Binding-site contacts:
Ligand atom C8 contacts residue HEM1 of chain 1.B at 3.6 Å.
Ligand atom N2 contacts residue TRP238 of chain 1.A at 3.2 Å (h-bond).
Ligand atom C3 contacts residue GLY237 of chain 1.A at 3.8 Å.
Ligand atom BR contacts residue GLY237 of chain 1.A at 3.7 Å.
Ligand atom C3 contacts residue PRO216 of chain 1.A at 4.1 Å (hydrophobic).
Ligand atom BR contacts residue HEM1 of chain 1.B at 3.7 Å.
Ligand atom C9 contacts residue HEM1 of chain 1.B at 3.9 Å.
Ligand atom O12 contacts residue HEM1 of chain 1.B at 3.3 Å.
Ligand atom C5 contacts residue HEM1 of chain 1.B at 3.5 Å.
Ligand atom N1 contacts residue PRO216 of chain 1.A at 3.7 Å.
Ligand atom N1 contacts residue TRP238 of chain 1.A at 2.7 Å (h-bond).
Ligand atom N2 contacts residue GLY237 of chain 1.A at 3.3 Å (h-bond).
Ligand atom C4 contacts residue ILE218 of chain 1.A at 4.2 Å (hydrophobic).
Ligand atom N10 contacts residue GLU243 of chain 1.A at 4.2 Å.
Ligand atom N2 contacts residue ASN236 of chain 1.A at 4.3 Å.
Ligand atom C8 contacts residue PRO216 of chain 1.A at 4.1 Å (hydrophobic).
Ligand atom N10 contacts residue TYR239 of chain 1.A at 4.0 Å.
Ligand atom O12 contacts residue MET240 of chain 1.A at 3.8 Å.
Ligand atom O11 contacts residue TYR239 of chain 1.A at 3.1 Å.
Ligand atom BR contacts residue PHE235 of chain 1.A at 3.2 Å.
Ligand atom N2 contacts residue PRO216 of chain 1.A at 3.7 Å.
Ligand atom N1 contacts residue HEM1 of chain 1.B at 3.4 Å.
Ligand atom BR contacts residue ASN236 of chain 1.A at 3.7 Å.
Ligand atom BR contacts residue PRO216 of chain 1.A at 4.0 Å.
Ligand atom C6 contacts residue HEM1 of chain 1.B at 3.3 Å.
Ligand atom O11 contacts residue HEM1 of chain 1.B at 3.6 Å.
Ligand atom N2 contacts residue HEM1 of chain 1.B at 3.3 Å.
Ligand atom C3 contacts residue HEM1 of chain 1.B at 3.7 Å.
Ligand atom C6 contacts residue GLU243 of chain 1.A at 3.9 Å.
Ligand atom O12 contacts residue TYR239 of chain 1.A at 3.9 Å.
Ligand atom O11 contacts residue TRP238 of chain 1.A at 3.1 Å (h-bond).
Ligand atom C4 contacts residue HEM1 of chain 1.B at 3.9 Å.
Ligand atom O11 contacts residue MET240 of chain 1.A at 3.0 Å (h-bond).
Ligand atom O12 contacts residue GLU243 of chain 1.A at 2.9 Å.
Ligand atom BR contacts residue ILE218 of chain 1.A at 4.0 Å.
Ligand atom C8 contacts residue TRP238 of chain 1.A at 3.8 Å (hydrophobic).
Ligand atom N10 contacts residue TRP238 of chain 1.A at 4.2 Å.
Ligand atom N10 contacts residue HEM1 of chain 1.B at 3.5 Å.
Ligand atom C7 contacts residue HEM1 of chain 1.B at 3.4 Å.
Ligand atom N10 contacts residue MET240 of chain 1.A at 3.8 Å.

Sequence of chain 1.A:
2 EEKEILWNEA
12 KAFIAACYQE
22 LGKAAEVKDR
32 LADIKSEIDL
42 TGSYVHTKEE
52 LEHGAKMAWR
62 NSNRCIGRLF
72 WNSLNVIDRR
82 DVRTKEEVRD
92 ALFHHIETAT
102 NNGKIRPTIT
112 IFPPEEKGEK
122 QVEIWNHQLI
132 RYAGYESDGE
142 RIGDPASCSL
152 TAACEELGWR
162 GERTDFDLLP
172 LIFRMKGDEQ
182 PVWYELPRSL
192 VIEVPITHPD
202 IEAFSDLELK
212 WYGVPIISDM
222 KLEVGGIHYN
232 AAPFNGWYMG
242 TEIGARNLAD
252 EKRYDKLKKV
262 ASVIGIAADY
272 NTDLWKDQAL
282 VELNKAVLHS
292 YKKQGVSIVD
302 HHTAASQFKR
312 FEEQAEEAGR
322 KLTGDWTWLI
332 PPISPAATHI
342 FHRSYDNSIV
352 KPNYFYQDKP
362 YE

A protein and the small-molecule ligand that binds it are described below.
Small molecule (SMILES): O=[N+]([O-])c1cccc2c(Br)n[nH]c12